This protein binds this small molecule.
Small molecule (SMILES): CC(=O)N[C@@H]1[C@@H](O)[C@H](O)[C@@H](CO)O[C@H]1O

Sequence of chain 1.A:
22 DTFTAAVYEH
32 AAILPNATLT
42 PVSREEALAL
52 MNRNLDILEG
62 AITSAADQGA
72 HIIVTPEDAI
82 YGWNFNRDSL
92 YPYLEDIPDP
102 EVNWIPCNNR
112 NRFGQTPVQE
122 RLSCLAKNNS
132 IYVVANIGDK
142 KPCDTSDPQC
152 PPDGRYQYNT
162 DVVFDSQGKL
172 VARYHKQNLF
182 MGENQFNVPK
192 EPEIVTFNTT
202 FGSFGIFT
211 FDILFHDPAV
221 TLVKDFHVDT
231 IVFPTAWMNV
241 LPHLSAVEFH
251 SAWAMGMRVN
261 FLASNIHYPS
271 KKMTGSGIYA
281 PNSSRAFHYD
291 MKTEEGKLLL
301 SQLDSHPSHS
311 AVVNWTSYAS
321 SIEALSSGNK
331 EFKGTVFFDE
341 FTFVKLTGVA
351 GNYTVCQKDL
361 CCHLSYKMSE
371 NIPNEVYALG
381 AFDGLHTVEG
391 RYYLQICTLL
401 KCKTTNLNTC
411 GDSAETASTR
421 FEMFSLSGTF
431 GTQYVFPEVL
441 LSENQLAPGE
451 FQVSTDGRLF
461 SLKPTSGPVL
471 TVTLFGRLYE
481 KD

Binding-site contacts:
Ligand atom C8 contacts residue ALA350 of chain 1.A at 4.0 Å (hydrophobic).
Ligand atom C1 contacts residue GLY351 of chain 1.A at 4.4 Å.
Ligand atom C1 contacts residue SER365 of chain 1.A at 4.3 Å.
Ligand atom O7 contacts residue ASN352 of chain 1.A at 3.0 Å (h-bond).
Ligand atom O5 contacts residue ASN352 of chain 1.A at 2.3 Å (h-bond).
Ligand atom C5 contacts residue ASN352 of chain 1.A at 3.6 Å.
Ligand atom O7 contacts residue GLY351 of chain 1.A at 4.5 Å.
Ligand atom C3 contacts residue ASN352 of chain 1.A at 3.8 Å.
Ligand atom C7 contacts residue GLY351 of chain 1.A at 4.2 Å.
Ligand atom N2 contacts residue ASN352 of chain 1.A at 3.0 Å (h-bond).
Ligand atom C2 contacts residue ASN352 of chain 1.A at 2.5 Å.
Ligand atom C8 contacts residue GLY351 of chain 1.A at 4.0 Å.
Ligand atom C1 contacts residue ASN352 of chain 1.A at 1.4 Å.
Ligand atom C4 contacts residue ASN352 of chain 1.A at 4.2 Å.
Ligand atom C7 contacts residue ASN352 of chain 1.A at 3.2 Å.
Ligand atom O5 contacts residue SER365 of chain 1.A at 4.4 Å.